Sequence of chain 1.FA:
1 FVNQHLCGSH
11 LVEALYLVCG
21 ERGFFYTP

Sequence of chain 1.EA:
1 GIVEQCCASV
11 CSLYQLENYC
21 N

Binding-site contacts:
Ligand atom C5 contacts residue CYS6 of chain 1.EA at 4.3 Å (hydrophobic).
Ligand atom C7 contacts residue LEU16 of chain 1.EA at 3.8 Å (hydrophobic).
Ligand atom C5 contacts residue LEU11 of chain 1.FA at 3.4 Å (hydrophobic).
Ligand atom O1 contacts residue SER9 of chain 1.EA at 3.6 Å (h-bond).
Ligand atom C3 contacts residue LEU11 of chain 1.FA at 4.2 Å (hydrophobic).
Ligand atom O1 contacts residue CYS11 of chain 1.EA at 2.8 Å (h-bond).
Ligand atom C5 contacts residue HIS10 of chain 1.FA at 4.1 Å.
Ligand atom C6 contacts residue CYS6 of chain 1.EA at 3.0 Å (hydrophobic).
Ligand atom C1 contacts residue CYS6 of chain 1.EA at 3.2 Å (hydrophobic).
Ligand atom C3 contacts residue LEU16 of chain 1.EA at 4.2 Å (hydrophobic).
Ligand atom C2 contacts residue LEU11 of chain 1.FA at 4.2 Å (hydrophobic).
Ligand atom C3 contacts residue ALA14 of chain 1.FA at 4.5 Å (hydrophobic).
Ligand atom C1 contacts residue CYS11 of chain 1.EA at 3.9 Å (hydrophobic).
Ligand atom C2 contacts residue LEU16 of chain 1.EA at 4.2 Å (hydrophobic).
Ligand atom C6 contacts residue LEU11 of chain 1.FA at 3.4 Å (hydrophobic).
Ligand atom C2 contacts residue CYS11 of chain 1.EA at 3.6 Å (hydrophobic).
Ligand atom C4 contacts residue HIS10 of chain 1.FA at 3.8 Å.
Ligand atom O1 contacts residue CYS6 of chain 1.EA at 2.5 Å (h-bond).
Ligand atom C7 contacts residue ALA14 of chain 1.FA at 3.6 Å (hydrophobic).
Ligand atom C5 contacts residue CYS7 of chain 1.FA at 4.0 Å (hydrophobic).
Ligand atom C4 contacts residue LEU11 of chain 1.FA at 3.8 Å (hydrophobic).
Ligand atom C1 contacts residue LEU11 of chain 1.FA at 3.8 Å (hydrophobic).
Ligand atom O1 contacts residue VAL10 of chain 1.EA at 3.4 Å.
Ligand atom C6 contacts residue CYS7 of chain 1.FA at 4.0 Å (hydrophobic).

The protein below binds the small molecule below.
Small molecule (SMILES): Cc1cccc(O)c1